This small molecule binds to this protein.
Small molecule (SMILES): CC(=O)N[C@@H]1[C@@H](O)[C@H](O)[C@@H](CO)O[C@H]1O

Binding-site contacts:
Ligand atom C5 contacts residue ALA59 of chain 1.B at 4.4 Å (hydrophobic).
Ligand atom C3 contacts residue ALA59 of chain 1.B at 3.8 Å (hydrophobic).
Ligand atom O3 contacts residue ASN58 of chain 1.B at 4.1 Å.
Ligand atom O7 contacts residue ASN644 of chain 1.B at 3.3 Å (h-bond).
Ligand atom C2 contacts residue ASN644 of chain 1.B at 2.5 Å.
Ligand atom C8 contacts residue ALA59 of chain 1.B at 3.6 Å (hydrophobic).
Ligand atom C7 contacts residue ASN644 of chain 1.B at 3.3 Å.
Ligand atom C2 contacts residue ALA59 of chain 1.B at 3.7 Å (hydrophobic).
Ligand atom C1 contacts residue ALA59 of chain 1.B at 4.1 Å (hydrophobic).
Ligand atom O4 contacts residue ASN58 of chain 1.B at 3.9 Å.
Ligand atom C8 contacts residue THR60 of chain 1.B at 3.4 Å.
Ligand atom C6 contacts residue GLY648 of chain 1.B at 4.1 Å.
Ligand atom C6 contacts residue SER646 of chain 1.B at 3.7 Å.
Ligand atom O3 contacts residue ALA59 of chain 1.B at 4.3 Å.
Ligand atom C5 contacts residue ASN644 of chain 1.B at 3.6 Å.
Ligand atom C1 contacts residue ASN644 of chain 1.B at 1.4 Å.
Ligand atom O5 contacts residue SER646 of chain 1.B at 3.7 Å.
Ligand atom C1 contacts residue SER646 of chain 1.B at 3.9 Å.
Ligand atom C7 contacts residue ALA59 of chain 1.B at 3.7 Å (hydrophobic).
Ligand atom O6 contacts residue SER646 of chain 1.B at 4.3 Å.
Ligand atom N2 contacts residue ASN644 of chain 1.B at 2.9 Å (h-bond).
Ligand atom N2 contacts residue THR60 of chain 1.B at 4.2 Å.
Ligand atom C3 contacts residue ASN644 of chain 1.B at 3.8 Å.
Ligand atom C4 contacts residue ASN644 of chain 1.B at 4.2 Å.
Ligand atom C8 contacts residue ASN644 of chain 1.B at 4.4 Å.
Ligand atom C5 contacts residue SER646 of chain 1.B at 3.6 Å.
Ligand atom O3 contacts residue THR60 of chain 1.B at 4.3 Å.
Ligand atom N2 contacts residue ALA59 of chain 1.B at 2.8 Å (h-bond).
Ligand atom C3 contacts residue ASN58 of chain 1.B at 4.0 Å.
Ligand atom C8 contacts residue PHE62 of chain 1.B at 4.4 Å (hydrophobic).
Ligand atom O5 contacts residue ASN644 of chain 1.B at 2.3 Å (h-bond).

Sequence of chain 1.B:
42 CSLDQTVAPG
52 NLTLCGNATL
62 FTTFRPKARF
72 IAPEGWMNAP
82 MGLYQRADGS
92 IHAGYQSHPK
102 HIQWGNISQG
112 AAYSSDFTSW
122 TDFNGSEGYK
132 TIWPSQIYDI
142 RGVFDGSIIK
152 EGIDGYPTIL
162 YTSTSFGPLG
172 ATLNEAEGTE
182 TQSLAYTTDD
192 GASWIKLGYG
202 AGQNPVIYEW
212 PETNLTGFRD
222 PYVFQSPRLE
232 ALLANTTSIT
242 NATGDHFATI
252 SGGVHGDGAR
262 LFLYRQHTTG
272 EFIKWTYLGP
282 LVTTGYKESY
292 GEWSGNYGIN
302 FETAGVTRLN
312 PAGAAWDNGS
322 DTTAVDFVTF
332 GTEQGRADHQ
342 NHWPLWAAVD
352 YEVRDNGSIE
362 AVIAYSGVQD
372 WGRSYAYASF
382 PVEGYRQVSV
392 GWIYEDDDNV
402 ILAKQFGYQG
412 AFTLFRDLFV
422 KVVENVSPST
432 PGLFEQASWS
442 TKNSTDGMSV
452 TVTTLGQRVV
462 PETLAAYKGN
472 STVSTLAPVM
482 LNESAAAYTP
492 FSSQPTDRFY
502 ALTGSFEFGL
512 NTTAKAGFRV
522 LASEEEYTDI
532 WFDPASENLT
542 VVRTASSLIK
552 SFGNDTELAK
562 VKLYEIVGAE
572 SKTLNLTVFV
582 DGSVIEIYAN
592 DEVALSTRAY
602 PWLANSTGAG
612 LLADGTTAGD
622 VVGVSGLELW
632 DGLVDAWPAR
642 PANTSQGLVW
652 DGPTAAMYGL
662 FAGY